Binding-site contacts:
Ligand atom C21 contacts residue TYR163 of chain 1.E at 3.9 Å (hydrophobic).
Ligand atom C17 contacts residue PHE210 of chain 1.E at 3.4 Å (hydrophobic).
Ligand atom C7 contacts residue PHE100 of chain 1.E at 3.7 Å (hydrophobic).
Ligand atom O2 contacts residue ALA101 of chain 1.E at 3.6 Å (h-bond).
Ligand atom O3 contacts residue TYR163 of chain 1.E at 3.1 Å.
Ligand atom O2 contacts residue PHE100 of chain 1.E at 3.4 Å.
Ligand atom O1 contacts residue NAD1 of chain 1.P at 2.7 Å (h-bond).
Ligand atom C18 contacts residue TYR163 of chain 1.E at 3.9 Å (hydrophobic).
Ligand atom C15 contacts residue TYR163 of chain 1.E at 3.4 Å (hydrophobic).
Ligand atom N2 contacts residue ALA101 of chain 1.E at 2.9 Å (h-bond).
Ligand atom C17 contacts residue MET213 of chain 1.E at 3.3 Å (hydrophobic).
Ligand atom C16 contacts residue PHE210 of chain 1.E at 3.9 Å (hydrophobic).
Ligand atom C19 contacts residue ILE207 of chain 1.E at 3.8 Å (hydrophobic).
Ligand atom C20 contacts residue ILE207 of chain 1.E at 3.6 Å (hydrophobic).
Ligand atom C22 contacts residue ASN162 of chain 1.E at 3.6 Å.
Ligand atom C1 contacts residue TYR163 of chain 1.E at 3.8 Å (hydrophobic).
Ligand atom O1 contacts residue TYR163 of chain 1.E at 3.1 Å (h-bond).
Ligand atom C5 contacts residue LEU106 of chain 1.E at 3.7 Å (hydrophobic).
Ligand atom N1 contacts residue LEU106 of chain 1.E at 3.9 Å.
Ligand atom C22 contacts residue LEU106 of chain 1.E at 3.5 Å (hydrophobic).
Ligand atom C13 contacts residue NAD1 of chain 1.P at 3.4 Å.
Ligand atom C13 contacts residue ALA203 of chain 1.E at 3.0 Å (hydrophobic).
Ligand atom C16 contacts residue TYR163 of chain 1.E at 4.0 Å (hydrophobic).
Ligand atom C4 contacts residue ALA203 of chain 1.E at 3.8 Å (hydrophobic).
Ligand atom C22 contacts residue ILE207 of chain 1.E at 3.9 Å (hydrophobic).
Ligand atom C6 contacts residue ALA101 of chain 1.E at 3.6 Å (hydrophobic).
Ligand atom C14 contacts residue TYR163 of chain 1.E at 3.6 Å (hydrophobic).
Ligand atom C21 contacts residue ASN162 of chain 1.E at 2.9 Å.
Ligand atom C22 contacts residue TYR163 of chain 1.E at 3.8 Å (hydrophobic).
Ligand atom C3 contacts residue ALA203 of chain 1.E at 3.5 Å (hydrophobic).
Ligand atom C23 contacts residue TYR163 of chain 1.E at 3.3 Å (hydrophobic).
Ligand atom C12 contacts residue ALA203 of chain 1.E at 3.2 Å (hydrophobic).
Ligand atom C20 contacts residue ASN162 of chain 1.E at 3.8 Å.
Ligand atom N1 contacts residue ALA101 of chain 1.E at 3.4 Å (h-bond).
Ligand atom C20 contacts residue PRO161 of chain 1.E at 3.9 Å (hydrophobic).
Ligand atom C1 contacts residue NAD1 of chain 1.P at 3.6 Å.
Ligand atom C10 contacts residue SER205 of chain 1.E at 3.5 Å.
Ligand atom C8 contacts residue PHE100 of chain 1.E at 3.9 Å (hydrophobic).
Ligand atom C7 contacts residue ALA101 of chain 1.E at 3.6 Å (hydrophobic).
Ligand atom C21 contacts residue ILE207 of chain 1.E at 3.3 Å (hydrophobic).

Sequence of chain 1.E:
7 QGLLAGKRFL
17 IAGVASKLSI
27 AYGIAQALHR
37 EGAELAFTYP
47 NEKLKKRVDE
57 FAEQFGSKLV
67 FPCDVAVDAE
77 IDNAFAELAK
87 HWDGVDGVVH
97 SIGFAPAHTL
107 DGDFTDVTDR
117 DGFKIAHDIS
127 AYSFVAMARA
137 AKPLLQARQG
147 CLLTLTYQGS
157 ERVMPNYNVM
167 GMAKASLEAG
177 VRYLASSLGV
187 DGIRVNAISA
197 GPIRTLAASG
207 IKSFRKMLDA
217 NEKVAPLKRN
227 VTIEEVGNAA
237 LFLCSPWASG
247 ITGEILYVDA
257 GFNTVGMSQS

This small molecule binds to this protein.
Small molecule (SMILES): Cc1c(CN(C)C(=O)/C=C/c2cnc3c(c2)CC[C@H](N)C(=O)N3)oc2ccccc12